Binding-site contacts:
Ligand atom C3 contacts residue ASN154 of chain 21.E at 3.8 Å.
Ligand atom C8 contacts residue ASN154 of chain 21.E at 3.7 Å.
Ligand atom O6 contacts residue SER157 of chain 21.E at 4.2 Å.
Ligand atom C4 contacts residue ASN154 of chain 21.E at 4.2 Å.
Ligand atom C5 contacts residue ASN154 of chain 21.E at 3.6 Å.
Ligand atom C2 contacts residue ASN154 of chain 21.E at 2.5 Å.
Ligand atom C1 contacts residue SER157 of chain 21.E at 4.3 Å.
Ligand atom C1 contacts residue ASN154 of chain 21.E at 1.4 Å.
Ligand atom C1 contacts residue SER156 of chain 21.E at 4.0 Å.
Ligand atom O5 contacts residue ASN154 of chain 21.E at 2.4 Å (h-bond).
Ligand atom N2 contacts residue ASN154 of chain 21.E at 2.8 Å (h-bond).
Ligand atom C7 contacts residue ASN154 of chain 21.E at 3.3 Å.
Ligand atom O7 contacts residue ASN154 of chain 21.E at 3.5 Å (h-bond).
Ligand atom O5 contacts residue SER157 of chain 21.E at 4.0 Å.

This protein binds this small molecule.
Small molecule (SMILES): CC(=O)N[C@@H]1[C@@H](O)[C@H](O)[C@@H](CO)O[C@H]1O

Sequence of chain 21.E:
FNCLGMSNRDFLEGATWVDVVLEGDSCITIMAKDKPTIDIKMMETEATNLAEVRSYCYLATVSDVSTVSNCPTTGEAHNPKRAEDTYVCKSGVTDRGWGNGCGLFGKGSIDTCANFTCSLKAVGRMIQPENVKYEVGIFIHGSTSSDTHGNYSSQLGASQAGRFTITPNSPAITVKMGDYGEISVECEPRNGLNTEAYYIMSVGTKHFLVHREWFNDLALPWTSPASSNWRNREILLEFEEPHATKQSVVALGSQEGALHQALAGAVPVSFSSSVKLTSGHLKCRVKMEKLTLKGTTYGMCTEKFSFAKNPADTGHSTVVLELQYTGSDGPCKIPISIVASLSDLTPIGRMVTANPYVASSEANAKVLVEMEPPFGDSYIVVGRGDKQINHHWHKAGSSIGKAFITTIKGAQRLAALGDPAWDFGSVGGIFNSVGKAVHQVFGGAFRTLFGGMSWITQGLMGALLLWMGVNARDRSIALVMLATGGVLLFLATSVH